Binding-site contacts:
Ligand atom NAA contacts residue ASP191 of chain 1.C at 2.9 Å (salt-bridge).
Ligand atom NAA contacts residue VAL185 of chain 1.C at 3.3 Å (h-bond).
Ligand atom OAG contacts residue THR136 of chain 1.C at 3.2 Å (h-bond).
Ligand atom OAD contacts residue ASP135 of chain 1.C at 3.1 Å.
Ligand atom CAV contacts residue PHE184 of chain 1.C at 3.5 Å (hydrophobic).
Ligand atom OAB contacts residue LYS183 of chain 1.C at 3.2 Å (salt-bridge).
Ligand atom PBB contacts residue THR139 of chain 1.C at 3.6 Å.
Ligand atom OAD contacts residue THR136 of chain 1.C at 2.8 Å (h-bond).
Ligand atom OAB contacts residue PHE184 of chain 1.C at 3.3 Å.
Ligand atom NAJ contacts residue PHE184 of chain 1.C at 3.8 Å.
Ligand atom OAB contacts residue VAL185 of chain 1.C at 3.1 Å (h-bond).
Ligand atom PBB contacts residue GLY137 of chain 1.C at 3.6 Å.
Ligand atom OAG contacts residue THR139 of chain 1.C at 2.6 Å (h-bond).
Ligand atom OAT contacts residue ASP135 of chain 1.C at 3.8 Å.
Ligand atom CAU contacts residue VAL185 of chain 1.C at 3.6 Å (hydrophobic).
Ligand atom CAI contacts residue ASP135 of chain 1.C at 3.1 Å.
Ligand atom CAO contacts residue THR139 of chain 1.C at 3.5 Å.
Ligand atom OAG contacts residue GLY137 of chain 1.C at 3.8 Å.
Ligand atom OAH contacts residue GLY137 of chain 1.C at 2.6 Å (h-bond).
Ligand atom PBB contacts residue THR136 of chain 1.C at 3.5 Å.
Ligand atom CAV contacts residue ILE133 of chain 1.C at 4.0 Å (hydrophobic).
Ligand atom NAQ contacts residue ILE133 of chain 1.C at 3.9 Å.
Ligand atom OAD contacts residue GLY137 of chain 1.C at 3.8 Å.
Ligand atom NAR contacts residue PHE184 of chain 1.C at 3.3 Å.
Ligand atom OAH contacts residue ASP135 of chain 1.C at 3.0 Å (salt-bridge).
Ligand atom PBB contacts residue ASP135 of chain 1.C at 3.9 Å.
Ligand atom CAV contacts residue VAL185 of chain 1.C at 3.9 Å (hydrophobic).
Ligand atom OAC contacts residue MG1 of chain 1.J at 3.9 Å.
Ligand atom OAH contacts residue THR136 of chain 1.C at 3.3 Å (h-bond).
Ligand atom OAH contacts residue LYS138 of chain 1.C at 4.0 Å.
Ligand atom CAN contacts residue ASP135 of chain 1.C at 3.9 Å.
Ligand atom NAR contacts residue VAL185 of chain 1.C at 3.0 Å (h-bond).
Ligand atom NAA contacts residue PHE184 of chain 1.C at 3.5 Å.
Ligand atom OAB contacts residue LYS163 of chain 1.C at 3.0 Å (salt-bridge).
Ligand atom CAU contacts residue PHE184 of chain 1.C at 3.4 Å (hydrophobic).
Ligand atom NAQ contacts residue ASP135 of chain 1.C at 3.5 Å (salt-bridge).
Ligand atom CAX contacts residue ILE133 of chain 1.C at 3.9 Å (hydrophobic).
Ligand atom OAH contacts residue ILE134 of chain 1.C at 3.9 Å.
Ligand atom NAQ contacts residue LYS163 of chain 1.C at 3.9 Å.
Ligand atom OAG contacts residue LYS138 of chain 1.C at 3.4 Å (salt-bridge).

This small molecule binds to this protein.
Small molecule (SMILES): Nc1nc2c(ncn2C[C@H](COCCP(=O)(O)O)COCP(=O)(O)O)c(=O)[nH]1

Sequence of chain 1.C:
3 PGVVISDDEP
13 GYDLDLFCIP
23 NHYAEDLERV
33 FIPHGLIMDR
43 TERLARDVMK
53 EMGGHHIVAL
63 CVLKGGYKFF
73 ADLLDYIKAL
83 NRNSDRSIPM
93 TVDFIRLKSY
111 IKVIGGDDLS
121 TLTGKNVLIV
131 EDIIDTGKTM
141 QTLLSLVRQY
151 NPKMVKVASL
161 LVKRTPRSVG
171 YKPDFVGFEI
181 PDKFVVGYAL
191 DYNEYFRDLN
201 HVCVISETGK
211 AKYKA